The protein below binds the small molecule below.
Small molecule (SMILES): CC(=O)N[C@@H]1[C@@H](O)[C@H](O)[C@@H](CO)O[C@H]1O

Binding-site contacts:
Ligand atom C2 contacts residue ASN165 of chain 1.A at 2.5 Å.
Ligand atom C5 contacts residue GLN115 of chain 1.A at 3.8 Å.
Ligand atom C6 contacts residue GLN115 of chain 1.A at 3.5 Å.
Ligand atom C7 contacts residue ASN165 of chain 1.A at 3.3 Å.
Ligand atom O5 contacts residue ASN165 of chain 1.A at 2.4 Å (h-bond).
Ligand atom O5 contacts residue GLU132 of chain 1.A at 3.4 Å (salt-bridge).
Ligand atom C3 contacts residue ASN165 of chain 1.A at 3.8 Å.
Ligand atom N2 contacts residue ASN165 of chain 1.A at 2.9 Å (h-bond).
Ligand atom C8 contacts residue ASN165 of chain 1.A at 4.0 Å.
Ligand atom C5 contacts residue ASN165 of chain 1.A at 3.7 Å.
Ligand atom C1 contacts residue GLN115 of chain 1.A at 4.3 Å.
Ligand atom C1 contacts residue ASN165 of chain 1.A at 1.4 Å.
Ligand atom C1 contacts residue GLU132 of chain 1.A at 3.5 Å.
Ligand atom O7 contacts residue ASN165 of chain 1.A at 3.4 Å (h-bond).
Ligand atom C4 contacts residue ASN165 of chain 1.A at 4.2 Å.
Ligand atom O5 contacts residue GLN115 of chain 1.A at 3.5 Å (h-bond).

Sequence of chain 1.A:
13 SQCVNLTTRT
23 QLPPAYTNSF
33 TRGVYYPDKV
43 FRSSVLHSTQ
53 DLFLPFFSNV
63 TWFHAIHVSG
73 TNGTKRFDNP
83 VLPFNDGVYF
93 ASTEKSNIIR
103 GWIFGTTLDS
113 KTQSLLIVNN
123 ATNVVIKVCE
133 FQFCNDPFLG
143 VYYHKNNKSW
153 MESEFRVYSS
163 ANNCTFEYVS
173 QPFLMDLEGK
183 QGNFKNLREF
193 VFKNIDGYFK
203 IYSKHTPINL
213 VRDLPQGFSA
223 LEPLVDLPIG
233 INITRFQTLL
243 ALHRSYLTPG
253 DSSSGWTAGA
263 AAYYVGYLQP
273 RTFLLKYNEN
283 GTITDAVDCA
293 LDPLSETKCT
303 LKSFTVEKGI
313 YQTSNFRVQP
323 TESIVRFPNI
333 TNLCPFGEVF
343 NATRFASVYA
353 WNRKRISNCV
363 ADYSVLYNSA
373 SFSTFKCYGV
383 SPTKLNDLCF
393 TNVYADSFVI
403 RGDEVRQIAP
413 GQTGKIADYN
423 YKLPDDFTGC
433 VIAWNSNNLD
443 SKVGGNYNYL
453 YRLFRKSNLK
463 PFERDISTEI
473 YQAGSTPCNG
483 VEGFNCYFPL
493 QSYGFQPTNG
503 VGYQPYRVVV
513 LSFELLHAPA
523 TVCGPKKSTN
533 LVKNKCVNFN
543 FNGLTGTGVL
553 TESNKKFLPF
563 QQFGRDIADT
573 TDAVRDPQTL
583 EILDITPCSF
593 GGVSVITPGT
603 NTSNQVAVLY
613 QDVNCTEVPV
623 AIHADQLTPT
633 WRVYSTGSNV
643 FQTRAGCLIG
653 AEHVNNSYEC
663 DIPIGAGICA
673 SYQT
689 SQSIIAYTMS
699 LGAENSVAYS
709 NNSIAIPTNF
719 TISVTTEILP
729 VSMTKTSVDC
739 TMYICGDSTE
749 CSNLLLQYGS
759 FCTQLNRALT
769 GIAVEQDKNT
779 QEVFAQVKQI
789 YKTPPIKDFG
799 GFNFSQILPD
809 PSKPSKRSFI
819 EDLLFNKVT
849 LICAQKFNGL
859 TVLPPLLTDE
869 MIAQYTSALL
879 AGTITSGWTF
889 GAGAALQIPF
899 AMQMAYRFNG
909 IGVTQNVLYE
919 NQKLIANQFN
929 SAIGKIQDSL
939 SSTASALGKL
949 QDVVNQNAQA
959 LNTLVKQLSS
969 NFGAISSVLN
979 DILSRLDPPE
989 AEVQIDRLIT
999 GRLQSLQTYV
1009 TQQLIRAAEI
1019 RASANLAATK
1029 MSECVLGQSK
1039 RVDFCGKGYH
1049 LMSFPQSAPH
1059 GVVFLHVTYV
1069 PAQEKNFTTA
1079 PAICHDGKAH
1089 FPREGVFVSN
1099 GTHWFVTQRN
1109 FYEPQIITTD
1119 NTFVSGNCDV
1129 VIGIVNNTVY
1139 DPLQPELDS